Sequence of chain 1.C:
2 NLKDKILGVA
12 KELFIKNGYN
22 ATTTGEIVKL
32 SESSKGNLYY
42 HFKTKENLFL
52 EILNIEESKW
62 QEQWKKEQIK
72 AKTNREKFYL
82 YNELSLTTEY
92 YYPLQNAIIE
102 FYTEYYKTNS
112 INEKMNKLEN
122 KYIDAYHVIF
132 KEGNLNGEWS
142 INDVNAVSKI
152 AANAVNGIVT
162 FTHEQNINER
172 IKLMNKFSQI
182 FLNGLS

A small-molecule ligand and the protein it binds are described below.
Small molecule (SMILES): N=C(N)c1ccc(/N=N/Nc2ccc(C(=N)N)cc2)cc1

Binding-site contacts:
Ligand atom C4' contacts residue PHE162 of chain 1.A at 4.0 Å (hydrophobic).
Ligand atom C5 contacts residue GLN96 of chain 1.C at 3.9 Å.
Ligand atom NA contacts residue ILE100 of chain 1.C at 3.2 Å.
Ligand atom C2 contacts residue PHE162 of chain 1.A at 3.4 Å (hydrophobic).
Ligand atom C7' contacts residue ASN154 of chain 1.C at 3.5 Å.
Ligand atom C5' contacts residue PHE162 of chain 1.A at 3.6 Å (hydrophobic).
Ligand atom NA' contacts residue GLN166 of chain 1.A at 3.8 Å.
Ligand atom NB contacts residue TYR103 of chain 1.C at 3.6 Å.
Ligand atom C7' contacts residue PHE162 of chain 1.A at 3.6 Å (hydrophobic).
Ligand atom C3' contacts residue GLU120 of chain 1.C at 3.6 Å.
Ligand atom NB' contacts residue ASN154 of chain 1.C at 2.8 Å (h-bond).
Ligand atom NB' contacts residue ILE124 of chain 1.C at 3.1 Å.
Ligand atom NA' contacts residue PHE162 of chain 1.A at 3.5 Å (h-bond).
Ligand atom C3' contacts residue ASN154 of chain 1.C at 3.7 Å.
Ligand atom NB contacts residue ILE99 of chain 1.C at 3.8 Å.
Ligand atom N contacts residue ASN157 of chain 1.C at 3.1 Å (h-bond).
Ligand atom C3' contacts residue ILE124 of chain 1.C at 3.5 Å (hydrophobic).
Ligand atom C6' contacts residue ASN154 of chain 1.C at 3.7 Å.
Ligand atom C6 contacts residue ASN157 of chain 1.C at 3.4 Å.
Ligand atom C2' contacts residue GLU120 of chain 1.C at 3.9 Å.
Ligand atom C6' contacts residue GLU120 of chain 1.C at 3.4 Å.
Ligand atom N1 contacts residue ASN157 of chain 1.C at 3.0 Å (h-bond).
Ligand atom C7' contacts residue GLU120 of chain 1.C at 3.8 Å.
Ligand atom C4' contacts residue ASN154 of chain 1.C at 3.3 Å.
Ligand atom C1 contacts residue ASN157 of chain 1.C at 3.1 Å.
Ligand atom NB contacts residue ILE100 of chain 1.C at 3.1 Å.
Ligand atom C2 contacts residue TYR103 of chain 1.C at 3.4 Å (hydrophobic).
Ligand atom C3 contacts residue PHE162 of chain 1.A at 3.5 Å (hydrophobic).
Ligand atom N1' contacts residue ASN157 of chain 1.C at 3.7 Å.
Ligand atom C7' contacts residue ILE124 of chain 1.C at 3.8 Å (hydrophobic).
Ligand atom NA' contacts residue GLU165 of chain 1.A at 3.8 Å.
Ligand atom C7 contacts residue ILE100 of chain 1.C at 3.6 Å (hydrophobic).
Ligand atom C5' contacts residue GLU120 of chain 1.C at 3.2 Å.
Ligand atom C6' contacts residue PHE162 of chain 1.A at 4.0 Å (hydrophobic).
Ligand atom C3 contacts residue TYR103 of chain 1.C at 3.4 Å (hydrophobic).
Ligand atom NA' contacts residue GLU120 of chain 1.C at 2.9 Å (salt-bridge).
Ligand atom C5' contacts residue ASN154 of chain 1.C at 3.3 Å.
Ligand atom NB' contacts residue PHE162 of chain 1.A at 4.1 Å.
Ligand atom C2 contacts residue ASN157 of chain 1.C at 3.7 Å.
Ligand atom C4' contacts residue GLU120 of chain 1.C at 3.5 Å.

Sequence of chain 1.A:
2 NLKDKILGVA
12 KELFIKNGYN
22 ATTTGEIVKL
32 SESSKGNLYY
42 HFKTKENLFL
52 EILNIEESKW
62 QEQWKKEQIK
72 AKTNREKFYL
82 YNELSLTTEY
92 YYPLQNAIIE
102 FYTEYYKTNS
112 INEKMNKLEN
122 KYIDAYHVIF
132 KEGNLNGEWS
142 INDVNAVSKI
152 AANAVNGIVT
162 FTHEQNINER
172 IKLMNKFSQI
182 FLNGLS